This protein binds this small molecule.
Small molecule (SMILES): CC(=O)N[C@@H]1[C@@H](O)[C@H](O)[C@@H](CO)O[C@H]1O

Sequence of chain 1.A:
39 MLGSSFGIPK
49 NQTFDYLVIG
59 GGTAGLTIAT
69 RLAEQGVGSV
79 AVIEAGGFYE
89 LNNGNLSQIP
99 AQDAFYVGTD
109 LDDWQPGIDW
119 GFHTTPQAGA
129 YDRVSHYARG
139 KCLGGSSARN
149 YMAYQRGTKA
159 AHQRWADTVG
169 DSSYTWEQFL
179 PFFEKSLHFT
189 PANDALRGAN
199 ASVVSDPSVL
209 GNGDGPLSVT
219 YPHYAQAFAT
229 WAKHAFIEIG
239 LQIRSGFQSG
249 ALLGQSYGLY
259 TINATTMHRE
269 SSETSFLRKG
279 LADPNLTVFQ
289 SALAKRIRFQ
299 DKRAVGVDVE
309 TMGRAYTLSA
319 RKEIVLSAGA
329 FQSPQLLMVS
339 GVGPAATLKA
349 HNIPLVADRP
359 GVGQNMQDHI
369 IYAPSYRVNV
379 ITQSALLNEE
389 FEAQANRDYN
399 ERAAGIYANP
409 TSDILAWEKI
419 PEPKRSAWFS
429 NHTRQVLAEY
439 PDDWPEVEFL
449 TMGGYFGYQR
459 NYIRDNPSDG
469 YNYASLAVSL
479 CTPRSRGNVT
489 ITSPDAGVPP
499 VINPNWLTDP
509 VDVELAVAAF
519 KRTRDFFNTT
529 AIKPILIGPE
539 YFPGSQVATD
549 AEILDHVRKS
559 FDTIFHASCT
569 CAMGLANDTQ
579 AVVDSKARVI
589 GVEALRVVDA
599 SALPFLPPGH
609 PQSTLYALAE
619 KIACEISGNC

Binding-site contacts:
Ligand atom C6 contacts residue ASN503 of chain 1.A at 4.2 Å.
Ligand atom C2 contacts residue ASN486 of chain 1.A at 2.4 Å.
Ligand atom C1 contacts residue ASN501 of chain 1.A at 3.8 Å.
Ligand atom C5 contacts residue ASN486 of chain 1.A at 3.7 Å.
Ligand atom C6 contacts residue ASN501 of chain 1.A at 4.1 Å.
Ligand atom O7 contacts residue ASN486 of chain 1.A at 3.3 Å (h-bond).
Ligand atom O6 contacts residue ASN503 of chain 1.A at 3.9 Å.
Ligand atom C7 contacts residue GLN362 of chain 1.A at 3.7 Å.
Ligand atom O5 contacts residue ASN486 of chain 1.A at 2.4 Å (h-bond).
Ligand atom N2 contacts residue ASN486 of chain 1.A at 2.8 Å (h-bond).
Ligand atom O7 contacts residue GLN362 of chain 1.A at 2.9 Å (h-bond).
Ligand atom C3 contacts residue ASN486 of chain 1.A at 3.7 Å.
Ligand atom C8 contacts residue THR488 of chain 1.A at 4.2 Å.
Ligand atom C4 contacts residue ASN486 of chain 1.A at 4.2 Å.
Ligand atom C8 contacts residue GLN362 of chain 1.A at 4.1 Å.
Ligand atom C5 contacts residue ASN501 of chain 1.A at 3.7 Å.
Ligand atom O5 contacts residue ASN501 of chain 1.A at 3.7 Å.
Ligand atom C7 contacts residue ASN486 of chain 1.A at 3.3 Å.
Ligand atom C1 contacts residue ASN486 of chain 1.A at 1.4 Å.